This small molecule binds to this protein.
Small molecule (SMILES): O=C(O)[C@H]1O[C@H]1C(=O)O

Sequence of chain 1.C:
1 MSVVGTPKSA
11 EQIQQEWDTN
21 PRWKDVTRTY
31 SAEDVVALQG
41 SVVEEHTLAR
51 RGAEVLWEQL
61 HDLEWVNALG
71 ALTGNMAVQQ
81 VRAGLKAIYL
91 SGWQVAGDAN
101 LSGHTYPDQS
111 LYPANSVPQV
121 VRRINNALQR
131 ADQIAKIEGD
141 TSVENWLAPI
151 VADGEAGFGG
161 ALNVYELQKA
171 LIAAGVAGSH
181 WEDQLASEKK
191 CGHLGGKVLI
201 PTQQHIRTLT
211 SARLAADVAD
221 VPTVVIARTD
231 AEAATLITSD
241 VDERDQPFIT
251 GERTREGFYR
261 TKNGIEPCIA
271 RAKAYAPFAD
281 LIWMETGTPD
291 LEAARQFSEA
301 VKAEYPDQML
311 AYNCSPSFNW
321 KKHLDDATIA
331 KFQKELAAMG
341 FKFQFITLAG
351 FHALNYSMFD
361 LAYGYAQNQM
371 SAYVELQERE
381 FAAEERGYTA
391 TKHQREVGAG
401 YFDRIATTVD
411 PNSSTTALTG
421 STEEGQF

Binding-site contacts:
Ligand atom O07 contacts residue CYS191 of chain 1.C at 3.5 Å.
Ligand atom O03 contacts residue HIS193 of chain 1.C at 2.8 Å (h-bond).
Ligand atom O08 contacts residue ASN313 of chain 1.C at 3.1 Å (h-bond).
Ligand atom C06 contacts residue GLU285 of chain 1.C at 3.4 Å.
Ligand atom O03 contacts residue SER315 of chain 1.C at 3.2 Å (h-bond).
Ligand atom C05 contacts residue TRP93 of chain 1.C at 3.9 Å (hydrophobic).
Ligand atom C02 contacts residue CYS191 of chain 1.C at 3.6 Å (hydrophobic).
Ligand atom C02 contacts residue SER317 of chain 1.C at 3.6 Å.
Ligand atom C05 contacts residue ASP108 of chain 1.C at 3.8 Å.
Ligand atom C06 contacts residue GLY192 of chain 1.C at 3.6 Å.
Ligand atom O08 contacts residue HIS193 of chain 1.C at 3.4 Å (h-bond).
Ligand atom O09 contacts residue TRP93 of chain 1.C at 4.0 Å.
Ligand atom C05 contacts residue GLV1 of chain 1.X at 3.4 Å.
Ligand atom C02 contacts residue HIS193 of chain 1.C at 3.5 Å.
Ligand atom O03 contacts residue SER317 of chain 1.C at 2.6 Å (h-bond).
Ligand atom O03 contacts residue CYS191 of chain 1.C at 3.1 Å (h-bond).
Ligand atom O07 contacts residue GLV1 of chain 1.X at 3.6 Å.
Ligand atom O01 contacts residue ASN313 of chain 1.C at 3.2 Å (h-bond).
Ligand atom C04 contacts residue TRP93 of chain 1.C at 3.7 Å (hydrophobic).
Ligand atom C06 contacts residue CYS191 of chain 1.C at 3.3 Å (hydrophobic).
Ligand atom O08 contacts residue GLU285 of chain 1.C at 2.7 Å (salt-bridge).
Ligand atom O01 contacts residue SER315 of chain 1.C at 2.6 Å (h-bond).
Ligand atom C06 contacts residue ARG228 of chain 1.C at 3.9 Å.
Ligand atom O09 contacts residue LEU348 of chain 1.C at 3.8 Å.
Ligand atom C02 contacts residue SER315 of chain 1.C at 3.2 Å.
Ligand atom O08 contacts residue CYS191 of chain 1.C at 3.8 Å.
Ligand atom O09 contacts residue THR347 of chain 1.C at 3.3 Å (h-bond).
Ligand atom C06 contacts residue GLV1 of chain 1.X at 3.5 Å.
Ligand atom O01 contacts residue THR347 of chain 1.C at 2.7 Å (h-bond).
Ligand atom C04 contacts residue THR347 of chain 1.C at 3.8 Å.
Ligand atom O07 contacts residue GLU285 of chain 1.C at 3.2 Å (salt-bridge).
Ligand atom C04 contacts residue LEU348 of chain 1.C at 4.0 Å (hydrophobic).
Ligand atom O09 contacts residue GLV1 of chain 1.X at 2.8 Å (h-bond).
Ligand atom O07 contacts residue ARG228 of chain 1.C at 3.1 Å (salt-bridge).
Ligand atom O08 contacts residue GLY192 of chain 1.C at 3.9 Å.
Ligand atom O07 contacts residue GLY192 of chain 1.C at 2.8 Å (h-bond).
Ligand atom O01 contacts residue HIS193 of chain 1.C at 3.7 Å.
Ligand atom C04 contacts residue CYS191 of chain 1.C at 3.4 Å (hydrophobic).
Ligand atom C05 contacts residue CYS191 of chain 1.C at 3.3 Å (hydrophobic).
Ligand atom C02 contacts residue THR347 of chain 1.C at 3.6 Å.